Sequence of chain 1.A:
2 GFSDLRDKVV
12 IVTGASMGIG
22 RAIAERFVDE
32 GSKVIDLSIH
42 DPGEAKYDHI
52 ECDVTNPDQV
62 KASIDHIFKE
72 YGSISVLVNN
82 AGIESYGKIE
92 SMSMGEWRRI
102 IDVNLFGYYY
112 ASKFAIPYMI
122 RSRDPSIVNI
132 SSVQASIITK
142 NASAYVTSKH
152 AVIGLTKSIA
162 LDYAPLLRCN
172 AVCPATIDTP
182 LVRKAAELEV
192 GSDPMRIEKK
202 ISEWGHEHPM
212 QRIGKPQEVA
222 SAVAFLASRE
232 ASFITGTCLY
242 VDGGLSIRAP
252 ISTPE

Sequence of chain 2.A:
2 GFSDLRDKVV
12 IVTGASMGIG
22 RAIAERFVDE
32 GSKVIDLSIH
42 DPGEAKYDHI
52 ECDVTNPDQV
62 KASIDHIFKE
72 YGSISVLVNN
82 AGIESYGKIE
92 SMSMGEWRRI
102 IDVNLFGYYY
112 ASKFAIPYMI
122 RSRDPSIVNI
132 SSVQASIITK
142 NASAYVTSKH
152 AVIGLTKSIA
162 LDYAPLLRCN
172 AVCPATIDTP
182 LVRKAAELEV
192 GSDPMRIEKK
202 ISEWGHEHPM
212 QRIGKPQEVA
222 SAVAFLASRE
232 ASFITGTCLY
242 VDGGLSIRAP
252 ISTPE

This protein binds this small molecule.
Small molecule (SMILES): OC[C@H]1O[C@@H](O)[C@@H](O)[C@@H](O)[C@@H]1O

Binding-site contacts:
Ligand atom C6 contacts residue VAL134 of chain 1.A at 3.8 Å (hydrophobic).
Ligand atom C1 contacts residue PRO175 of chain 1.A at 4.3 Å (hydrophobic).
Ligand atom O4 contacts residue ILE252 of chain 2.A at 3.8 Å.
Ligand atom C5 contacts residue GLN135 of chain 1.A at 3.8 Å.
Ligand atom O2 contacts residue TYR146 of chain 1.A at 3.4 Å (h-bond).
Ligand atom C6 contacts residue ALA176 of chain 1.A at 4.2 Å (hydrophobic).
Ligand atom C4 contacts residue THR177 of chain 1.A at 3.7 Å.
Ligand atom C5 contacts residue THR177 of chain 1.A at 3.8 Å.
Ligand atom C2 contacts residue GLN135 of chain 1.A at 3.9 Å.
Ligand atom C5 contacts residue VAL134 of chain 1.A at 4.4 Å (hydrophobic).
Ligand atom C2 contacts residue GLU85 of chain 1.A at 4.2 Å.
Ligand atom C4 contacts residue ILE252 of chain 2.A at 4.5 Å (hydrophobic).
Ligand atom O5 contacts residue VAL134 of chain 1.A at 4.2 Å.
Ligand atom C6 contacts residue ILE252 of chain 2.A at 4.1 Å (hydrophobic).
Ligand atom O5 contacts residue ALA176 of chain 1.A at 4.3 Å.
Ligand atom O6 contacts residue LEU246 of chain 1.A at 3.6 Å.
Ligand atom C2 contacts residue TYR146 of chain 1.A at 3.6 Å (hydrophobic).
Ligand atom O6 contacts residue ILE252 of chain 2.A at 3.9 Å.
Ligand atom C3 contacts residue VAL183 of chain 1.A at 4.1 Å (hydrophobic).
Ligand atom O2 contacts residue GLU85 of chain 1.A at 3.1 Å (salt-bridge).
Ligand atom C1 contacts residue ALA176 of chain 1.A at 4.1 Å (hydrophobic).
Ligand atom C4 contacts residue GLN135 of chain 1.A at 4.2 Å.
Ligand atom C6 contacts residue THR177 of chain 1.A at 3.7 Å.
Ligand atom O2 contacts residue GLN135 of chain 1.A at 3.5 Å (h-bond).
Ligand atom O6 contacts residue THR177 of chain 1.A at 2.9 Å (h-bond).
Ligand atom O6 contacts residue VAL134 of chain 1.A at 3.7 Å.
Ligand atom C6 contacts residue GLN135 of chain 1.A at 4.0 Å.
Ligand atom C1 contacts residue SER133 of chain 1.A at 3.5 Å.
Ligand atom O5 contacts residue GLN135 of chain 1.A at 2.8 Å (h-bond).
Ligand atom C3 contacts residue ALA176 of chain 1.A at 4.4 Å (hydrophobic).
Ligand atom O6 contacts residue ALA176 of chain 1.A at 3.4 Å.
Ligand atom C1 contacts residue TYR146 of chain 1.A at 3.4 Å (hydrophobic).
Ligand atom O4 contacts residue THR177 of chain 1.A at 2.5 Å (h-bond).
Ligand atom O5 contacts residue SER133 of chain 1.A at 3.7 Å.
Ligand atom C5 contacts residue ALA176 of chain 1.A at 3.8 Å (hydrophobic).
Ligand atom O5 contacts residue TYR146 of chain 1.A at 4.4 Å.
Ligand atom O6 contacts residue HIS209 of chain 1.A at 4.2 Å.
Ligand atom C1 contacts residue GLN135 of chain 1.A at 3.6 Å.